A small-molecule ligand and the protein it binds are described below.
Small molecule (SMILES): O=S1(=O)NCN(C2CC2)c2ccc(F)cc21

Sequence of chain 1.D:
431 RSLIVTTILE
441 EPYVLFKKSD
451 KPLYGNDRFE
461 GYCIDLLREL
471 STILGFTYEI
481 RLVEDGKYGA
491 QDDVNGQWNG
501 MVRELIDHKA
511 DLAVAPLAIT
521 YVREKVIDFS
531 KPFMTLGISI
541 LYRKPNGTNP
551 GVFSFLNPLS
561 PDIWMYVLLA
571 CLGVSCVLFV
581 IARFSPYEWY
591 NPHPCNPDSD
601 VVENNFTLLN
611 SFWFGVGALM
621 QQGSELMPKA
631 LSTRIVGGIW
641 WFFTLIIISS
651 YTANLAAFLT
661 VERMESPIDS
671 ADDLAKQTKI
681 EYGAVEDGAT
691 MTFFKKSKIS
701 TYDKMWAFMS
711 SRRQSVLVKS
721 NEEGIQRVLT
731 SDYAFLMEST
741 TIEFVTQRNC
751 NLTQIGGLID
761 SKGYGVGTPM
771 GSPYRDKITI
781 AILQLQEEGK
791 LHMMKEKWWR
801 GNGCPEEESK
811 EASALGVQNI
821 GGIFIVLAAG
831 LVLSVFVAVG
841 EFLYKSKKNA

Sequence of chain 1.A:
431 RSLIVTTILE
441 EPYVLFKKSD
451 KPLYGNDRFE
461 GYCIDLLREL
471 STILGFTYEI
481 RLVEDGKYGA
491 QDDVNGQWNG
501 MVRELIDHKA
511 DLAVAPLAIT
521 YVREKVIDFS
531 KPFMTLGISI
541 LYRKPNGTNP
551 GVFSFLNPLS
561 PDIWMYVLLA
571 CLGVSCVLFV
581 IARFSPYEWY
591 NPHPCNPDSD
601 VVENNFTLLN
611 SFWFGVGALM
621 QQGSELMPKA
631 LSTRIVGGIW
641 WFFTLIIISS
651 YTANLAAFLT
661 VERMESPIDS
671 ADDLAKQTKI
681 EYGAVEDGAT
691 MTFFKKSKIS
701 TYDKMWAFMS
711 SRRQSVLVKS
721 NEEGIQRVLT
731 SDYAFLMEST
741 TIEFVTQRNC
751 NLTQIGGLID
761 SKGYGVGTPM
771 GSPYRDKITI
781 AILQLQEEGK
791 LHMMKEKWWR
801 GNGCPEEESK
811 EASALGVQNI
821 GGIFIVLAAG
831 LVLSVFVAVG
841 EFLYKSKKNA

Binding-site contacts:
Ligand atom CAI contacts residue PRO532 of chain 1.A at 3.3 Å (hydrophobic).
Ligand atom CAH contacts residue PHE533 of chain 1.A at 3.3 Å (hydrophobic).
Ligand atom NAJ contacts residue LEU783 of chain 1.A at 3.6 Å.
Ligand atom FAC contacts residue LYS762 of chain 1.D at 3.5 Å.
Ligand atom OAA contacts residue ILE519 of chain 1.D at 3.5 Å (h-bond).
Ligand atom CAG contacts residue GLN786 of chain 1.A at 3.3 Å.
Ligand atom NAJ contacts residue PRO532 of chain 1.A at 3.2 Å (h-bond).
Ligand atom CAD contacts residue SER761 of chain 1.D at 3.8 Å.
Ligand atom CAK contacts residue LYS762 of chain 1.D at 3.4 Å.
Ligand atom OAB contacts residue PRO532 of chain 1.A at 4.1 Å.
Ligand atom OAB contacts residue LYS531 of chain 1.A at 3.2 Å.
Ligand atom CAH contacts residue GLN786 of chain 1.A at 3.2 Å.
Ligand atom CAE contacts residue THR535 of chain 1.A at 3.5 Å.
Ligand atom CAG contacts residue SER761 of chain 1.D at 3.7 Å.
Ligand atom NAO contacts residue SER761 of chain 1.D at 4.2 Å.
Ligand atom OAB contacts residue PRO532 of chain 1.D at 4.0 Å.
Ligand atom CAK contacts residue GLY763 of chain 1.D at 3.7 Å.
Ligand atom CAK contacts residue THR535 of chain 1.D at 4.2 Å.
Ligand atom CAE contacts residue SER761 of chain 1.D at 3.4 Å.
Ligand atom CAH contacts residue LEU791 of chain 1.A at 3.9 Å (hydrophobic).
Ligand atom OAA contacts residue LEU783 of chain 1.A at 3.3 Å.
Ligand atom FAC contacts residue PRO532 of chain 1.D at 3.3 Å.
Ligand atom CAF contacts residue PRO532 of chain 1.D at 3.5 Å (hydrophobic).
Ligand atom CAN contacts residue PRO532 of chain 1.A at 3.8 Å (hydrophobic).
Ligand atom OAB contacts residue ILE519 of chain 1.D at 3.9 Å.
Ligand atom CAN contacts residue GLN786 of chain 1.A at 3.6 Å.
Ligand atom CAH contacts residue MET534 of chain 1.A at 4.0 Å (hydrophobic).
Ligand atom CAF contacts residue LYS762 of chain 1.D at 3.9 Å.
Ligand atom CAH contacts residue PRO532 of chain 1.A at 3.8 Å (hydrophobic).
Ligand atom SAP contacts residue LEU783 of chain 1.A at 4.2 Å.
Ligand atom CAD contacts residue LYS762 of chain 1.D at 3.5 Å.
Ligand atom CAG contacts residue PHE533 of chain 1.A at 4.2 Å (hydrophobic).
Ligand atom CAK contacts residue PRO532 of chain 1.D at 3.9 Å (hydrophobic).
Ligand atom FAC contacts residue GLY763 of chain 1.D at 3.3 Å.
Ligand atom CAF contacts residue GLY763 of chain 1.D at 3.8 Å.
Ligand atom FAC contacts residue THR535 of chain 1.D at 3.2 Å.
Ligand atom CAE contacts residue LYS762 of chain 1.D at 4.2 Å.
Ligand atom CAD contacts residue THR535 of chain 1.A at 3.5 Å.
Ligand atom FAC contacts residue MET534 of chain 1.D at 4.0 Å.
Ligand atom NAO contacts residue PRO532 of chain 1.A at 3.6 Å (h-bond).